A protein and the small-molecule ligand that binds it are described below.
Small molecule (SMILES): CC(=O)N[C@@H]1[C@@H](O)[C@H](O)[C@@H](CO)O[C@H]1O

Binding-site contacts:
Ligand atom C2 contacts residue THR156 of chain 39.A at 4.2 Å.
Ligand atom C1 contacts residue ASN154 of chain 39.A at 1.4 Å.
Ligand atom C5 contacts residue THR156 of chain 39.A at 4.1 Å.
Ligand atom O5 contacts residue THR156 of chain 39.A at 3.9 Å.
Ligand atom O7 contacts residue ASN154 of chain 39.A at 4.3 Å.
Ligand atom C7 contacts residue ASN154 of chain 39.A at 3.3 Å.
Ligand atom N2 contacts residue THR156 of chain 39.A at 4.3 Å.
Ligand atom O5 contacts residue ASN154 of chain 39.A at 2.3 Å (h-bond).
Ligand atom C3 contacts residue ASN154 of chain 39.A at 3.8 Å.
Ligand atom C8 contacts residue ASN154 of chain 39.A at 2.8 Å.
Ligand atom N2 contacts residue ASN154 of chain 39.A at 2.9 Å (h-bond).
Ligand atom C3 contacts residue THR156 of chain 39.A at 4.5 Å.
Ligand atom C6 contacts residue MET151 of chain 39.A at 4.0 Å (hydrophobic).
Ligand atom C5 contacts residue ASN154 of chain 39.A at 3.7 Å.
Ligand atom O5 contacts residue MET151 of chain 39.A at 3.9 Å.
Ligand atom C1 contacts residue THR156 of chain 39.A at 3.2 Å.
Ligand atom O6 contacts residue MET151 of chain 39.A at 4.0 Å.
Ligand atom C4 contacts residue ASN154 of chain 39.A at 4.3 Å.
Ligand atom C2 contacts residue ASN154 of chain 39.A at 2.5 Å.

Sequence of chain 39.A:
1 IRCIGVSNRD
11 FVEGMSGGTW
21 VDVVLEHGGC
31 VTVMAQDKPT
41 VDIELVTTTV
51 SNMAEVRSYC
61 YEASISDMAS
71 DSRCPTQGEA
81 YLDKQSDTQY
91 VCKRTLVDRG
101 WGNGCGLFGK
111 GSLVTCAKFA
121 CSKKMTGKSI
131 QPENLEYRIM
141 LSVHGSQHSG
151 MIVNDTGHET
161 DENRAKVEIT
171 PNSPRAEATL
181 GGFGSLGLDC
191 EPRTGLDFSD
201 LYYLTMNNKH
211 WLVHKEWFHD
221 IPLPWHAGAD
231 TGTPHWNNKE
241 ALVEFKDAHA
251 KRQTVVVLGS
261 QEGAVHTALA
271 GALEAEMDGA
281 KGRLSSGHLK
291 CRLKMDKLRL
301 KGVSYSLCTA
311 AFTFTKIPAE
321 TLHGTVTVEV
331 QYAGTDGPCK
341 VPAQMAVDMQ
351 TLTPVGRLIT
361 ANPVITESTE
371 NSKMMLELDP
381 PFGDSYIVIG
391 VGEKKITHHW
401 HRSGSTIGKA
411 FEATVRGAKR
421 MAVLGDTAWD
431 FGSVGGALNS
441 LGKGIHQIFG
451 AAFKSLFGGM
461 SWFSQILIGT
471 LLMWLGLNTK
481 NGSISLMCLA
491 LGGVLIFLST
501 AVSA